Sequence of chain 1.A:
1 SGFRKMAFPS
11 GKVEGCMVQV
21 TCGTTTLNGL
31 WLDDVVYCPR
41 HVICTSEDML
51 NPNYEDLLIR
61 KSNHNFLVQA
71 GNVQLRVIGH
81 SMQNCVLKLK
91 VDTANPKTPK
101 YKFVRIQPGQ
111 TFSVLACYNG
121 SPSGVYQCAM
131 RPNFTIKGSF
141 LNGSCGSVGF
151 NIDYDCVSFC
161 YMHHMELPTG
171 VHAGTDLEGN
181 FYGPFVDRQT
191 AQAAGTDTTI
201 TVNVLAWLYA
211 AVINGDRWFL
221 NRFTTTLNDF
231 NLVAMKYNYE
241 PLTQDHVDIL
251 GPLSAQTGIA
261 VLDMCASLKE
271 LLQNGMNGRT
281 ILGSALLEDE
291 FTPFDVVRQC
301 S

Binding-site contacts:
Ligand atom C29 contacts residue PHE140 of chain 1.A at 3.4 Å (hydrophobic).
Ligand atom C30 contacts residue LEU141 of chain 1.A at 3.5 Å (hydrophobic).
Ligand atom O33 contacts residue SER144 of chain 1.A at 3.6 Å.
Ligand atom C14 contacts residue HIS41 of chain 1.A at 3.4 Å.
Ligand atom C17 contacts residue HIS164 of chain 1.A at 3.2 Å.
Ligand atom CL23 contacts residue ARG188 of chain 1.A at 3.5 Å.
Ligand atom O31 contacts residue ASN142 of chain 1.A at 3.0 Å.
Ligand atom O1 contacts residue GLU166 of chain 1.A at 3.0 Å (salt-bridge).
Ligand atom O33 contacts residue CYS145 of chain 1.A at 3.4 Å (h-bond).
Ligand atom C16 contacts residue HIS41 of chain 1.A at 3.6 Å.
Ligand atom C28 contacts residue HIS172 of chain 1.A at 3.7 Å.
Ligand atom C28 contacts residue GLU166 of chain 1.A at 3.4 Å.
Ligand atom C32 contacts residue ASN142 of chain 1.A at 3.1 Å.
Ligand atom C30 contacts residue ASN142 of chain 1.A at 3.4 Å.
Ligand atom CL23 contacts residue HIS41 of chain 1.A at 3.3 Å.
Ligand atom CL19 contacts residue MET165 of chain 1.A at 3.5 Å.
Ligand atom O33 contacts residue ASN142 of chain 1.A at 3.6 Å.
Ligand atom C7 contacts residue ARG188 of chain 1.A at 3.2 Å.
Ligand atom C26 contacts residue HIS163 of chain 1.A at 2.9 Å.
Ligand atom N27 contacts residue GLU166 of chain 1.A at 3.6 Å.
Ligand atom C18 contacts residue HIS41 of chain 1.A at 3.2 Å.
Ligand atom O33 contacts residue GLY143 of chain 1.A at 2.7 Å (h-bond).
Ligand atom CL19 contacts residue HIS164 of chain 1.A at 3.7 Å.
Ligand atom C21 contacts residue HIS41 of chain 1.A at 3.5 Å.
Ligand atom N27 contacts residue PHE140 of chain 1.A at 3.3 Å.
Ligand atom C17 contacts residue HIS41 of chain 1.A at 3.4 Å.
Ligand atom N27 contacts residue HIS163 of chain 1.A at 2.7 Å (h-bond).
Ligand atom O1 contacts residue MET165 of chain 1.A at 3.3 Å.
Ligand atom C25 contacts residue LEU141 of chain 1.A at 3.7 Å (hydrophobic).
Ligand atom C29 contacts residue GLU166 of chain 1.A at 3.4 Å.
Ligand atom N27 contacts residue HIS172 of chain 1.A at 3.6 Å.
Ligand atom C24 contacts residue GLY143 of chain 1.A at 3.6 Å.
Ligand atom C20 contacts residue HIS41 of chain 1.A at 3.3 Å.
Ligand atom C28 contacts residue PHE140 of chain 1.A at 3.1 Å (hydrophobic).
Ligand atom C29 contacts residue LEU141 of chain 1.A at 3.6 Å (hydrophobic).
Ligand atom C22 contacts residue HIS41 of chain 1.A at 3.6 Å.
Ligand atom O33 contacts residue LEU141 of chain 1.A at 3.6 Å.
Ligand atom C8 contacts residue ARG188 of chain 1.A at 3.0 Å.
Ligand atom CL19 contacts residue ASP187 of chain 1.A at 3.7 Å.
Ligand atom CL23 contacts residue ASP187 of chain 1.A at 3.1 Å.

A protein and the small-molecule ligand that binds it are described below.
Small molecule (SMILES): COc1ccncc1C(=O)N1CCN(c2ccc(Cl)c(Cl)c2)[C@H](C(=O)NCc2cccs2)C1